Sequence of chain 1.E:
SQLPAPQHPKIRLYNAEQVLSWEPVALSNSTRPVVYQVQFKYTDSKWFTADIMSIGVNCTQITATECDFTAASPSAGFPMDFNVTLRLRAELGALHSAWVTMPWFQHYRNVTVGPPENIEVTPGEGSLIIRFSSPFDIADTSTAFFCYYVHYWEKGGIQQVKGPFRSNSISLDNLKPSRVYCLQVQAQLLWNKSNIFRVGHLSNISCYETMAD

Binding-site contacts:
Ligand atom CB contacts residue CYS149 of chain 1.E at 3.1 Å (hydrophobic).
Ligand atom SG contacts residue CYS149 of chain 1.E at 2.0 Å (h-bond).
Ligand atom N contacts residue PRO166 of chain 1.E at 4.3 Å.
Ligand atom OXT contacts residue ARG168 of chain 1.E at 4.2 Å.
Ligand atom SG contacts residue PRO166 of chain 1.E at 3.6 Å.
Ligand atom SG contacts residue LEU192 of chain 1.E at 4.3 Å.
Ligand atom CB contacts residue LEU192 of chain 1.E at 4.2 Å (hydrophobic).

A protein and the small-molecule ligand that binds it are described below.
Small molecule (SMILES): N[C@@H](CS)C(=O)O